Sequence of chain 57.C:
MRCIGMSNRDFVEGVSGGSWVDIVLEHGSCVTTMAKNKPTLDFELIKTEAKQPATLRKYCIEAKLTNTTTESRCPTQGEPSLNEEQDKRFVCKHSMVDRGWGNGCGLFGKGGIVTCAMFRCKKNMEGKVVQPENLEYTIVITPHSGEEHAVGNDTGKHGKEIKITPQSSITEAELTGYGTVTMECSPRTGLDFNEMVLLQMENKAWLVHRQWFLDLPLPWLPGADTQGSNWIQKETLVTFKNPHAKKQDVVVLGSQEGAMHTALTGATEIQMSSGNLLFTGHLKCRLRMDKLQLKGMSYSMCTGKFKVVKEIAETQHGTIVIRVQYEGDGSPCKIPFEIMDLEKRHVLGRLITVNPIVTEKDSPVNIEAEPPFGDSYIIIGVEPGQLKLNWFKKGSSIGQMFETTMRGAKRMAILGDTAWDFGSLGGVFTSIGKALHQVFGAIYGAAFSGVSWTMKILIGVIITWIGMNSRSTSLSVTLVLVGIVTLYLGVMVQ

Binding-site contacts:
Ligand atom C5 contacts residue HIS158 of chain 57.A at 4.1 Å.
Ligand atom C2 contacts residue HIS149 of chain 57.A at 3.6 Å.
Ligand atom C5 contacts residue ASN153 of chain 57.A at 3.7 Å.
Ligand atom O5 contacts residue THR155 of chain 57.A at 4.3 Å.
Ligand atom N2 contacts residue ASN153 of chain 57.A at 2.9 Å (h-bond).
Ligand atom C6 contacts residue LYS157 of chain 57.A at 3.8 Å.
Ligand atom O7 contacts residue HIS149 of chain 57.A at 3.3 Å.
Ligand atom C3 contacts residue ASN153 of chain 57.A at 3.8 Å.
Ligand atom C1 contacts residue THR155 of chain 57.A at 3.9 Å.
Ligand atom N2 contacts residue HIS149 of chain 57.A at 4.3 Å.
Ligand atom C1 contacts residue HIS149 of chain 57.A at 4.0 Å.
Ligand atom C7 contacts residue HIS149 of chain 57.A at 4.2 Å.
Ligand atom C1 contacts residue ASN153 of chain 57.A at 1.4 Å.
Ligand atom C5 contacts residue LYS157 of chain 57.A at 4.1 Å.
Ligand atom C7 contacts residue ASN153 of chain 57.A at 3.7 Å.
Ligand atom C4 contacts residue ASN153 of chain 57.A at 4.2 Å.
Ligand atom O5 contacts residue ASN153 of chain 57.A at 2.4 Å (h-bond).
Ligand atom C8 contacts residue TRP101 of chain 57.C at 3.6 Å (hydrophobic).
Ligand atom O6 contacts residue LYS157 of chain 57.A at 3.8 Å.
Ligand atom C8 contacts residue GLY102 of chain 57.C at 3.3 Å.
Ligand atom C1 contacts residue HIS158 of chain 57.A at 4.0 Å.
Ligand atom O3 contacts residue HIS149 of chain 57.A at 4.4 Å.
Ligand atom O5 contacts residue HIS149 of chain 57.A at 4.1 Å.
Ligand atom C8 contacts residue ASN103 of chain 57.C at 4.5 Å.
Ligand atom C2 contacts residue ASN153 of chain 57.A at 2.5 Å.
Ligand atom O5 contacts residue LYS157 of chain 57.A at 4.5 Å.
Ligand atom O5 contacts residue HIS158 of chain 57.A at 3.1 Å.
Ligand atom O7 contacts residue ASN153 of chain 57.A at 4.0 Å.
Ligand atom C6 contacts residue HIS158 of chain 57.A at 3.8 Å.

This protein binds this small molecule.
Small molecule (SMILES): CC(=O)N[C@@H]1[C@@H](O)[C@H](O)[C@@H](CO)O[C@H]1O

Sequence of chain 57.A:
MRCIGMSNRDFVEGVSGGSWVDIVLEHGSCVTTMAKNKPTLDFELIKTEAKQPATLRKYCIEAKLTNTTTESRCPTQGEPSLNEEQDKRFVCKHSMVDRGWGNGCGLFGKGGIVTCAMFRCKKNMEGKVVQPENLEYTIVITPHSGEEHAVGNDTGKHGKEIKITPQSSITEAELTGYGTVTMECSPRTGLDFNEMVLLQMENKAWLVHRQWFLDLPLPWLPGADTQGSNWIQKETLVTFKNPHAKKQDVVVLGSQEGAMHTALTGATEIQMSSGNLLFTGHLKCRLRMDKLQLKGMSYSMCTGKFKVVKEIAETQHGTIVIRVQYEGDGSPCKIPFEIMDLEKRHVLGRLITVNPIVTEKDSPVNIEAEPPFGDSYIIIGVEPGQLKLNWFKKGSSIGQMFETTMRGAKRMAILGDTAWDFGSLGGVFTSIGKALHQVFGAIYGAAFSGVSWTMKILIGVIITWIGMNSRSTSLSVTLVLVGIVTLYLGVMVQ